This small molecule binds to this protein.
Small molecule (SMILES): CC(=O)N[C@@H]1[C@@H](O)[C@H](O)[C@@H](CO)O[C@H]1O

Binding-site contacts:
Ligand atom C2 contacts residue HIS149 of chain 30.E at 3.6 Å.
Ligand atom N2 contacts residue HIS149 of chain 30.E at 3.4 Å.
Ligand atom C4 contacts residue ASN153 of chain 30.E at 4.2 Å.
Ligand atom C7 contacts residue ASN153 of chain 30.E at 3.5 Å.
Ligand atom C1 contacts residue ASN153 of chain 30.E at 1.4 Å.
Ligand atom O7 contacts residue THR155 of chain 30.E at 4.1 Å.
Ligand atom C5 contacts residue HIS158 of chain 30.E at 4.3 Å.
Ligand atom O3 contacts residue HIS149 of chain 30.E at 4.1 Å.
Ligand atom C6 contacts residue HIS158 of chain 30.E at 4.4 Å.
Ligand atom O5 contacts residue HIS158 of chain 30.E at 3.1 Å.
Ligand atom O6 contacts residue LYS157 of chain 30.E at 4.2 Å.
Ligand atom C6 contacts residue LYS157 of chain 30.E at 4.2 Å.
Ligand atom C1 contacts residue HIS158 of chain 30.E at 3.8 Å.
Ligand atom C2 contacts residue ASN153 of chain 30.E at 2.5 Å.
Ligand atom N2 contacts residue ASN153 of chain 30.E at 2.9 Å (h-bond).
Ligand atom O5 contacts residue GLY156 of chain 30.E at 4.3 Å.
Ligand atom C8 contacts residue GLY102 of chain 55.E at 4.2 Å.
Ligand atom C3 contacts residue ASN153 of chain 30.E at 3.8 Å.
Ligand atom C1 contacts residue THR155 of chain 30.E at 3.9 Å.
Ligand atom C5 contacts residue THR155 of chain 30.E at 3.9 Å.
Ligand atom C1 contacts residue HIS149 of chain 30.E at 4.2 Å.
Ligand atom C5 contacts residue ASN153 of chain 30.E at 3.7 Å.
Ligand atom O6 contacts residue HIS158 of chain 30.E at 3.8 Å.
Ligand atom O5 contacts residue ASN153 of chain 30.E at 2.4 Å (h-bond).
Ligand atom C6 contacts residue THR155 of chain 30.E at 4.4 Å.
Ligand atom O7 contacts residue ASN153 of chain 30.E at 3.8 Å.
Ligand atom O5 contacts residue THR155 of chain 30.E at 3.7 Å.

Sequence of chain 55.E:
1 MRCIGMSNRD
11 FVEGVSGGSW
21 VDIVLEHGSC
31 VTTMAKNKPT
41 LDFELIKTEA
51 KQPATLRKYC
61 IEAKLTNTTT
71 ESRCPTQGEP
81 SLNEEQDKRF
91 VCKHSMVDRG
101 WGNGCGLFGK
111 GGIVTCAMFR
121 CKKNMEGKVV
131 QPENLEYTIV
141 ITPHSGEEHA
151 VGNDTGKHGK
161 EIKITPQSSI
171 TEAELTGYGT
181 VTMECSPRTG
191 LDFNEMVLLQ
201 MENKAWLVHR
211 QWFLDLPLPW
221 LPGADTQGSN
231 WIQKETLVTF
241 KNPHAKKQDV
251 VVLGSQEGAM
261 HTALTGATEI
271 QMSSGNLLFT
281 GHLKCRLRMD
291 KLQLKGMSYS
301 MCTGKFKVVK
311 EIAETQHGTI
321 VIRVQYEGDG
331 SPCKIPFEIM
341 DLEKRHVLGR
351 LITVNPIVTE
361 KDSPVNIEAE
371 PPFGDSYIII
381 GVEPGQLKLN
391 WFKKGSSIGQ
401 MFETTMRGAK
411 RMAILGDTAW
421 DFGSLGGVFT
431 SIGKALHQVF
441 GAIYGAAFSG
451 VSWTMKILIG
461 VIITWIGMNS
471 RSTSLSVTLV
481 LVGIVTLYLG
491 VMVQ

Sequence of chain 30.E:
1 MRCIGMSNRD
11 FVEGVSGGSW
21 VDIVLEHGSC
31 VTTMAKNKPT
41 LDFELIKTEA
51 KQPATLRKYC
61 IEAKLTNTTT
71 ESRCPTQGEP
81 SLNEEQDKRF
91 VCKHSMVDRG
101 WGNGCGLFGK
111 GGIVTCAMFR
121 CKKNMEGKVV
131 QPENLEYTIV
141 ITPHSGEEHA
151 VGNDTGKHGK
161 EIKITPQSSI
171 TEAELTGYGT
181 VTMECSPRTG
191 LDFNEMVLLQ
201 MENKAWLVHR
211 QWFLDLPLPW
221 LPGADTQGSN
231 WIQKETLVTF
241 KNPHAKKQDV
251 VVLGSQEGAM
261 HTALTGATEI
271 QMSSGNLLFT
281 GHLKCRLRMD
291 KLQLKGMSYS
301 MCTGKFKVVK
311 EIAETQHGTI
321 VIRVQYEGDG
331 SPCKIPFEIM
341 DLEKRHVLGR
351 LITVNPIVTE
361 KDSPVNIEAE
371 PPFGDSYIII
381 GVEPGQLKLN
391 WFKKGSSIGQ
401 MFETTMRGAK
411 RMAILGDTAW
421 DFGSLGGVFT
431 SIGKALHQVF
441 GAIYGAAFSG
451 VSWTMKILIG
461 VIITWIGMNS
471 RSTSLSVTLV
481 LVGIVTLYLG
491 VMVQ